This protein binds this small molecule.
Small molecule (SMILES): CC(=O)N[C@H]1[C@H]([C@H](O)[C@H](O)CO)O[C@@](O[C@H]2[C@@H](O)[C@@H](CO)OC[C@@H]2O)(C(=O)O)C[C@@H]1O

Sequence of chain 1.A:
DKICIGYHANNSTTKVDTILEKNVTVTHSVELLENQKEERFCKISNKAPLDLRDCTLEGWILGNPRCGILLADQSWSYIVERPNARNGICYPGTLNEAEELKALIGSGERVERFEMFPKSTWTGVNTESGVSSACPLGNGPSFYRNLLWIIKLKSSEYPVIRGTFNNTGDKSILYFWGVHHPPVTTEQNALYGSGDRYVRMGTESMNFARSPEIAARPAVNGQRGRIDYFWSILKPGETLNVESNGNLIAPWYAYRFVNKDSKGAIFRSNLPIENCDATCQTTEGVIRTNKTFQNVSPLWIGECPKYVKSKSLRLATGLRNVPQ

Binding-site contacts:
Ligand atom O10 contacts residue TRP149 of chain 1.A at 3.8 Å.
Ligand atom C11 contacts residue LEU191 of chain 1.A at 3.6 Å (hydrophobic).
Ligand atom O9 contacts residue TYR91 of chain 1.A at 3.4 Å (h-bond).
Ligand atom O8 contacts residue GLU187 of chain 1.A at 2.2 Å (salt-bridge).
Ligand atom C6 contacts residue GLY222 of chain 1.A at 3.6 Å.
Ligand atom O1A contacts residue SER132 of chain 1.A at 3.5 Å.
Ligand atom O8 contacts residue HIS180 of chain 1.A at 3.5 Å.
Ligand atom O8 contacts residue LEU191 of chain 1.A at 3.6 Å.
Ligand atom C5 contacts residue GLN223 of chain 1.A at 3.9 Å.
Ligand atom O10 contacts residue SER129 of chain 1.A at 3.5 Å (h-bond).
Ligand atom O1A contacts residue SER133 of chain 1.A at 2.8 Å (h-bond).
Ligand atom C9 contacts residue GLN223 of chain 1.A at 3.2 Å.
Ligand atom O1B contacts residue SER132 of chain 1.A at 2.9 Å (h-bond).
Ligand atom C9 contacts residue GLU187 of chain 1.A at 3.5 Å.
Ligand atom C7 contacts residue GLU187 of chain 1.A at 3.8 Å.
Ligand atom O7 contacts residue GLU187 of chain 1.A at 3.4 Å (salt-bridge).
Ligand atom C9 contacts residue TYR91 of chain 1.A at 3.6 Å (hydrophobic).
Ligand atom O1B contacts residue GLN223 of chain 1.A at 3.4 Å (h-bond).
Ligand atom O10 contacts residue GLY130 of chain 1.A at 3.6 Å.
Ligand atom O9 contacts residue GLN223 of chain 1.A at 2.3 Å (h-bond).
Ligand atom C8 contacts residue TYR91 of chain 1.A at 3.8 Å (hydrophobic).
Ligand atom N5 contacts residue VAL131 of chain 1.A at 2.9 Å (h-bond).
Ligand atom C8 contacts residue TRP149 of chain 1.A at 3.4 Å (hydrophobic).
Ligand atom C1 contacts residue SER133 of chain 1.A at 3.7 Å.
Ligand atom C4 contacts residue SER133 of chain 1.A at 4.0 Å.
Ligand atom C8 contacts residue GLU187 of chain 1.A at 3.2 Å.
Ligand atom C4 contacts residue GLN223 of chain 1.A at 4.0 Å.
Ligand atom O10 contacts residue ILE151 of chain 1.A at 3.8 Å.
Ligand atom O8 contacts residue TYR91 of chain 1.A at 3.8 Å.
Ligand atom O8 contacts residue TRP149 of chain 1.A at 3.5 Å.
Ligand atom O4 contacts residue VAL131 of chain 1.A at 3.9 Å.
Ligand atom C5 contacts residue VAL131 of chain 1.A at 3.7 Å (hydrophobic).
Ligand atom C10 contacts residue VAL131 of chain 1.A at 3.9 Å (hydrophobic).
Ligand atom O10 contacts residue VAL131 of chain 1.A at 4.0 Å.
Ligand atom C10 contacts residue SER129 of chain 1.A at 3.7 Å.
Ligand atom C5 contacts residue GLY222 of chain 1.A at 3.7 Å.
Ligand atom O1B contacts residue SER133 of chain 1.A at 3.7 Å.
Ligand atom C1 contacts residue SER132 of chain 1.A at 3.8 Å.
Ligand atom C4 contacts residue VAL131 of chain 1.A at 3.4 Å (hydrophobic).
Ligand atom O6 contacts residue GLY222 of chain 1.A at 2.7 Å (h-bond).